Sequence of chain 1.H:
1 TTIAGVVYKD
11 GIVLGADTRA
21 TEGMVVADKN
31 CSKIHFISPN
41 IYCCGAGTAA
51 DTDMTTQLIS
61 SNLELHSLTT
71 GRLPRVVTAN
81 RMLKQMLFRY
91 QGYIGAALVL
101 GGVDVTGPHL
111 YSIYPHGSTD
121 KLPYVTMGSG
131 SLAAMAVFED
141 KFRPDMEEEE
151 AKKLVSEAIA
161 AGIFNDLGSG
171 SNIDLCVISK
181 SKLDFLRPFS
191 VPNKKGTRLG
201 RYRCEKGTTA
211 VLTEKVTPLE

This small molecule binds to this protein.
Small molecule (SMILES): COc1ccc(C[C@H](NC(=O)[C@H](C)NC(=O)CN2CCOCC2)C(=O)N[C@@H](Cc2ccccc2)[C@@H](O)[C@H](C)CO)cc1

Sequence of chain 1.N:
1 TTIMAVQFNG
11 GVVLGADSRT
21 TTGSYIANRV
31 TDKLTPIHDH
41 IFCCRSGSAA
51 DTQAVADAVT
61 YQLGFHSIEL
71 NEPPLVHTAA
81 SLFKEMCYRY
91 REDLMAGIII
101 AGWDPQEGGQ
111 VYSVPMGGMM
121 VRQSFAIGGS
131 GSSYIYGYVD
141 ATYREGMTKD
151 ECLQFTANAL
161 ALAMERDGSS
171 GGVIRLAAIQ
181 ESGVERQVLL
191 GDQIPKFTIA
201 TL

Binding-site contacts:
Ligand atom C11 contacts residue LYS33 of chain 1.N at 3.6 Å.
Ligand atom C46 contacts residue MET95 of chain 1.N at 3.7 Å (hydrophobic).
Ligand atom C23 contacts residue GLY47 of chain 1.N at 3.4 Å.
Ligand atom O13 contacts residue THR1 of chain 1.N at 2.8 Å (h-bond).
Ligand atom C27 contacts residue THR21 of chain 1.N at 3.4 Å.
Ligand atom C32 contacts residue HIS116 of chain 1.H at 3.5 Å.
Ligand atom C7 contacts residue GLY47 of chain 1.N at 3.3 Å.
Ligand atom O39 contacts residue ALA49 of chain 1.N at 2.9 Å (h-bond).
Ligand atom C42 contacts residue SER48 of chain 1.N at 3.6 Å.
Ligand atom C11 contacts residue SER169 of chain 1.N at 3.1 Å.
Ligand atom C2 contacts residue LYS33 of chain 1.N at 3.7 Å.
Ligand atom C26 contacts residue THR21 of chain 1.N at 3.6 Å.
Ligand atom C42 contacts residue GLY47 of chain 1.N at 3.4 Å.
Ligand atom C11 contacts residue THR1 of chain 1.N at 2.5 Å.
Ligand atom C10 contacts residue THR1 of chain 1.N at 1.5 Å.
Ligand atom C8 contacts residue THR1 of chain 1.N at 2.4 Å.
Ligand atom O21 contacts residue THR1 of chain 1.N at 2.3 Å (h-bond).
Ligand atom C3 contacts residue ARG45 of chain 1.N at 3.4 Å.
Ligand atom N25 contacts residue THR21 of chain 1.N at 2.8 Å (h-bond).
Ligand atom C24 contacts residue GLY47 of chain 1.N at 3.3 Å.
Ligand atom C3 contacts residue THR31 of chain 1.N at 3.7 Å.
Ligand atom O49 contacts residue THR20 of chain 1.N at 2.8 Å (h-bond).
Ligand atom O49 contacts residue THR21 of chain 1.N at 3.1 Å (h-bond).
Ligand atom O21 contacts residue GLY47 of chain 1.N at 2.9 Å (h-bond).
Ligand atom C5 contacts residue THR20 of chain 1.N at 3.7 Å.
Ligand atom C2 contacts residue ARG45 of chain 1.N at 3.3 Å.
Ligand atom C1 contacts residue ARG45 of chain 1.N at 3.4 Å.
Ligand atom C43 contacts residue SER48 of chain 1.N at 3.6 Å.
Ligand atom O13 contacts residue SER130 of chain 1.N at 3.5 Å (h-bond).
Ligand atom C26 contacts residue ALA49 of chain 1.N at 3.7 Å (hydrophobic).
Ligand atom O45 contacts residue MET95 of chain 1.N at 3.6 Å.
Ligand atom C11 contacts residue ARG19 of chain 1.N at 3.0 Å.
Ligand atom C7 contacts residue THR1 of chain 1.N at 2.7 Å.
Ligand atom C8 contacts residue GLY47 of chain 1.N at 3.6 Å.
Ligand atom N22 contacts residue THR1 of chain 1.N at 3.7 Å.
Ligand atom C1 contacts residue LYS33 of chain 1.N at 3.6 Å.
Ligand atom C12 contacts residue THR1 of chain 1.N at 2.5 Å.
Ligand atom C4 contacts residue ALA49 of chain 1.N at 3.7 Å (hydrophobic).
Ligand atom N22 contacts residue GLY47 of chain 1.N at 2.7 Å (h-bond).
Ligand atom C9 contacts residue THR1 of chain 1.N at 1.4 Å.